Sequence of chain 1.C:
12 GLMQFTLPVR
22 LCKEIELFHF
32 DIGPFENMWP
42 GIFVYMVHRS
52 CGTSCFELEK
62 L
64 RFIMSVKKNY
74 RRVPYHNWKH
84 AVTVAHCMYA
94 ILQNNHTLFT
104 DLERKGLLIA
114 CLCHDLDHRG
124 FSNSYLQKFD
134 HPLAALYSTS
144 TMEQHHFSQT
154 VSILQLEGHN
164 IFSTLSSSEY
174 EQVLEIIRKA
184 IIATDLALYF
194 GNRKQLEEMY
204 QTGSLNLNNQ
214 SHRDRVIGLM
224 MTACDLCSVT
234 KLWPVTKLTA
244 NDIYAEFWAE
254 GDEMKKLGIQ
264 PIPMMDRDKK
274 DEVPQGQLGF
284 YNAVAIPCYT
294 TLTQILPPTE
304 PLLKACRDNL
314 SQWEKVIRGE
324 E

Binding-site contacts:
Ligand atom C26 contacts residue ILE246 of chain 1.C at 3.5 Å (hydrophobic).
Ligand atom C24 contacts residue LEU229 of chain 1.C at 3.5 Å (hydrophobic).
Ligand atom C25 contacts residue TYR78 of chain 1.C at 2.9 Å (hydrophobic).
Ligand atom C18 contacts residue PHE283 of chain 1.C at 3.4 Å (hydrophobic).
Ligand atom C3 contacts residue GLY279 of chain 1.C at 3.3 Å.
Ligand atom C13 contacts residue MET267 of chain 1.C at 3.5 Å (hydrophobic).
Ligand atom C9 contacts residue GLU275 of chain 1.C at 3.5 Å.
Ligand atom O27 contacts residue GLN280 of chain 1.C at 2.5 Å (h-bond).
Ligand atom C10 contacts residue PRO266 of chain 1.C at 3.3 Å (hydrophobic).
Ligand atom C8 contacts residue VAL276 of chain 1.C at 3.7 Å (hydrophobic).
Ligand atom C28 contacts residue GLN280 of chain 1.C at 3.3 Å.
Ligand atom C20 contacts residue ILE246 of chain 1.C at 3.6 Å (hydrophobic).
Ligand atom C21 contacts residue ILE246 of chain 1.C at 3.6 Å (hydrophobic).
Ligand atom C16 contacts residue PHE283 of chain 1.C at 3.6 Å (hydrophobic).
Ligand atom C2 contacts residue GLY279 of chain 1.C at 3.5 Å.
Ligand atom C13 contacts residue GLN280 of chain 1.C at 3.6 Å.
Ligand atom C5 contacts residue TYR247 of chain 1.C at 3.4 Å (hydrophobic).
Ligand atom C23 contacts residue ILE246 of chain 1.C at 3.4 Å (hydrophobic).
Ligand atom C15 contacts residue PHE283 of chain 1.C at 3.4 Å (hydrophobic).
Ligand atom C8 contacts residue GLU275 of chain 1.C at 3.4 Å.
Ligand atom C5 contacts residue MET267 of chain 1.C at 3.5 Å (hydrophobic).
Ligand atom N4 contacts residue GLY279 of chain 1.C at 3.6 Å.
Ligand atom N1 contacts residue GLY279 of chain 1.C at 3.5 Å (h-bond).
Ligand atom N17 contacts residue GLN280 of chain 1.C at 3.1 Å (h-bond).
Ligand atom C26 contacts residue GLN280 of chain 1.C at 3.4 Å.
Ligand atom C6 contacts residue GLY279 of chain 1.C at 3.6 Å.
Ligand atom N4 contacts residue MET267 of chain 1.C at 3.5 Å.
Ligand atom N4 contacts residue TYR247 of chain 1.C at 2.7 Å (h-bond).
Ligand atom C8 contacts residue LYS272 of chain 1.C at 3.5 Å.
Ligand atom C9 contacts residue LYS272 of chain 1.C at 3.3 Å.
Ligand atom C9 contacts residue PRO266 of chain 1.C at 3.7 Å (hydrophobic).
Ligand atom C3 contacts residue MET267 of chain 1.C at 3.6 Å (hydrophobic).
Ligand atom C5 contacts residue GLY279 of chain 1.C at 3.6 Å.
Ligand atom C25 contacts residue ILE246 of chain 1.C at 3.5 Å (hydrophobic).
Ligand atom C25 contacts residue SER231 of chain 1.C at 3.7 Å.
Ligand atom N19 contacts residue PHE283 of chain 1.C at 3.7 Å.
Ligand atom C6 contacts residue MET267 of chain 1.C at 3.7 Å (hydrophobic).
Ligand atom C7 contacts residue GLU275 of chain 1.C at 3.6 Å.
Ligand atom C13 contacts residue TYR247 of chain 1.C at 3.3 Å (hydrophobic).
Ligand atom C14 contacts residue PHE283 of chain 1.C at 3.3 Å (hydrophobic).

A small-molecule ligand and the protein it binds are described below.
Small molecule (SMILES): Cn1cc(-c2ccccc2)nc1C#Cc1ccc2nc(C3CC3)c(CO)n2n1